Sequence of chain 1.A:
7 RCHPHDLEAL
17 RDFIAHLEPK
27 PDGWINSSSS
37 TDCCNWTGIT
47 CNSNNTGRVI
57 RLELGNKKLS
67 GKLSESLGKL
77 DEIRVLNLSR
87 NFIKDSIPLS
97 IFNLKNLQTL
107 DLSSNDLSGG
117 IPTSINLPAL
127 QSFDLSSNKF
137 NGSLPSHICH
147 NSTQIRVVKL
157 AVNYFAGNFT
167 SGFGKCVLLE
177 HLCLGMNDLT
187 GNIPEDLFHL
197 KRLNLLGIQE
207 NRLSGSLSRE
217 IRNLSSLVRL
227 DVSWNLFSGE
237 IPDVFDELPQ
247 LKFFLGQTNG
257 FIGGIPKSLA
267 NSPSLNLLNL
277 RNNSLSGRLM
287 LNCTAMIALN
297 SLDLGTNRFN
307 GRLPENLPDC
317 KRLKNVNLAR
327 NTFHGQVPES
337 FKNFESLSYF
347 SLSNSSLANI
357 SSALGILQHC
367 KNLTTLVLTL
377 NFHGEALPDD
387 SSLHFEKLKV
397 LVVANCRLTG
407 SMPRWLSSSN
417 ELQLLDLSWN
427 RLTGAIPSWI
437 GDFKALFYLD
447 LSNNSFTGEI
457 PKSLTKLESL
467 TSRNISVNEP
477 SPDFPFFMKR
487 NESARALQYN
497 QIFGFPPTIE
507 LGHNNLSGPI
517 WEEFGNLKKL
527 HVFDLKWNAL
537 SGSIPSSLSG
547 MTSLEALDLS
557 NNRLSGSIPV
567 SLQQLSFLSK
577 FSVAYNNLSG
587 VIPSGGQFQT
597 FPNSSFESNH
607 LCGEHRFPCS

This protein binds this small molecule.
Small molecule (SMILES): CC(=O)N[C@@H]1[C@@H](O)[C@H](O)[C@@H](CO)O[C@H]1O

Binding-site contacts:
Ligand atom C7 contacts residue GLU341 of chain 1.A at 3.4 Å.
Ligand atom O7 contacts residue SER342 of chain 1.A at 3.2 Å.
Ligand atom O7 contacts residue GLU341 of chain 1.A at 3.7 Å.
Ligand atom C3 contacts residue ASN368 of chain 1.A at 3.8 Å.
Ligand atom C8 contacts residue GLU341 of chain 1.A at 3.5 Å.
Ligand atom O7 contacts residue ASN368 of chain 1.A at 3.6 Å.
Ligand atom N2 contacts residue ASN368 of chain 1.A at 2.9 Å (h-bond).
Ligand atom C7 contacts residue ASN368 of chain 1.A at 3.5 Å.
Ligand atom O5 contacts residue ASN368 of chain 1.A at 2.4 Å (h-bond).
Ligand atom C8 contacts residue SER342 of chain 1.A at 4.0 Å.
Ligand atom C2 contacts residue ASN368 of chain 1.A at 2.4 Å.
Ligand atom C5 contacts residue ASN368 of chain 1.A at 3.7 Å.
Ligand atom C1 contacts residue ASN368 of chain 1.A at 1.4 Å.
Ligand atom C7 contacts residue SER342 of chain 1.A at 3.8 Å.
Ligand atom C4 contacts residue ASN368 of chain 1.A at 4.2 Å.
Ligand atom N2 contacts residue GLU341 of chain 1.A at 3.8 Å.